Binding-site contacts:
Ligand atom CL2 contacts residue GLN258 of chain 1.B at 3.6 Å.
Ligand atom C19 contacts residue THR220 of chain 1.B at 3.4 Å.
Ligand atom N7 contacts residue PRO492 of chain 1.B at 3.6 Å.
Ligand atom N7 contacts residue GLU251 of chain 1.B at 2.9 Å (salt-bridge).
Ligand atom C11 contacts residue GLU250 of chain 1.B at 3.8 Å.
Ligand atom CL1 contacts residue LEU255 of chain 1.B at 3.5 Å.
Ligand atom N7 contacts residue LEU255 of chain 1.B at 3.6 Å.
Ligand atom C17 contacts residue PRO492 of chain 1.B at 3.8 Å (hydrophobic).
Ligand atom N5 contacts residue THR254 of chain 1.B at 3.4 Å.
Ligand atom C3 contacts residue THR220 of chain 1.B at 3.8 Å.
Ligand atom N22 contacts residue PHE114 of chain 1.B at 2.8 Å (h-bond).
Ligand atom CL1 contacts residue THR254 of chain 1.B at 3.4 Å.
Ligand atom C4 contacts residue THR254 of chain 1.B at 3.8 Å.
Ligand atom C18 contacts residue LYS493 of chain 1.B at 3.6 Å.
Ligand atom C12 contacts residue PHE114 of chain 1.B at 3.3 Å (hydrophobic).
Ligand atom C4 contacts residue THR220 of chain 1.B at 3.8 Å.
Ligand atom C13 contacts residue ARG112 of chain 1.B at 3.4 Å.
Ligand atom N5 contacts residue THR220 of chain 1.B at 3.8 Å.
Ligand atom CL1 contacts residue GLN258 of chain 1.B at 3.6 Å.
Ligand atom C1 contacts residue THR220 of chain 1.B at 3.8 Å.
Ligand atom N22 contacts residue THR109 of chain 1.B at 2.8 Å (h-bond).
Ligand atom C6 contacts residue THR220 of chain 1.B at 3.8 Å.
Ligand atom N2 contacts residue THR220 of chain 1.B at 3.8 Å.
Ligand atom C14 contacts residue ARG112 of chain 1.B at 3.7 Å.
Ligand atom C13 contacts residue GLU111 of chain 1.B at 3.6 Å.
Ligand atom C14 contacts residue THR219 of chain 1.B at 3.4 Å.
Ligand atom C11 contacts residue THR254 of chain 1.B at 3.4 Å.
Ligand atom CL1 contacts residue ARG112 of chain 1.B at 3.5 Å.
Ligand atom CL2 contacts residue LEU255 of chain 1.B at 3.8 Å.
Ligand atom C19 contacts residue PRO492 of chain 1.B at 3.5 Å (hydrophobic).
Ligand atom N2 contacts residue ARG112 of chain 1.B at 3.7 Å.
Ligand atom C23 contacts residue GLU250 of chain 1.B at 3.4 Å.
Ligand atom C6 contacts residue THR254 of chain 1.B at 3.6 Å.
Ligand atom CL2 contacts residue GLN496 of chain 1.B at 3.6 Å.
Ligand atom N22 contacts residue GLU111 of chain 1.B at 3.0 Å (salt-bridge).
Ligand atom C23 contacts residue PHE114 of chain 1.B at 3.2 Å (hydrophobic).
Ligand atom N22 contacts residue GLU250 of chain 1.B at 3.5 Å (salt-bridge).
Ligand atom C13 contacts residue PHE114 of chain 1.B at 3.2 Å (hydrophobic).
Ligand atom C17 contacts residue LYS493 of chain 1.B at 3.7 Å.
Ligand atom N5 contacts residue GLU251 of chain 1.B at 3.8 Å.

Sequence of chain 1.B:
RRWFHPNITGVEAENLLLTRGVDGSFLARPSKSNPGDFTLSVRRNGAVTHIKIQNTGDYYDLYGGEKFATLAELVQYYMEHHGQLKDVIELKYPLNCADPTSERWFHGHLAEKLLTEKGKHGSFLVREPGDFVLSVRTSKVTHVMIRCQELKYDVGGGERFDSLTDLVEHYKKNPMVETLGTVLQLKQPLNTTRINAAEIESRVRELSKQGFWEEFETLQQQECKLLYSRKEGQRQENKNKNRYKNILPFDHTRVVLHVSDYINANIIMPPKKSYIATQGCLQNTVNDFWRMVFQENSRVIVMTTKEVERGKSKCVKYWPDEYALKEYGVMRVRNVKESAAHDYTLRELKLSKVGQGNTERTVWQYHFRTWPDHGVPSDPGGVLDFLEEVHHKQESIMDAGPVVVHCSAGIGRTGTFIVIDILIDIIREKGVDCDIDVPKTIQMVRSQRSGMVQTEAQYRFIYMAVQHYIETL

The small molecule below binds the protein below.
Small molecule (SMILES): CC1(N)CCN(c2cnc(-c3cccc(Cl)c3Cl)c(N)n2)CC1